Sequence of chain 1.J:
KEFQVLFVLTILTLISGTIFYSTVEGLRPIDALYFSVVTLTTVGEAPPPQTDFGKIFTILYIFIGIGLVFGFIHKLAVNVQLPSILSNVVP

Binding-site contacts:
Ligand atom C contacts residue PRO94 of chain 1.J at 4.3 Å (hydrophobic).
Ligand atom O contacts residue PRO94 of chain 1.J at 3.3 Å.
Ligand atom CA contacts residue PRO94 of chain 1.J at 4.2 Å (hydrophobic).

This protein binds this small molecule.
Small molecule (SMILES): NCC(=O)O